Sequence of chain 1.C:
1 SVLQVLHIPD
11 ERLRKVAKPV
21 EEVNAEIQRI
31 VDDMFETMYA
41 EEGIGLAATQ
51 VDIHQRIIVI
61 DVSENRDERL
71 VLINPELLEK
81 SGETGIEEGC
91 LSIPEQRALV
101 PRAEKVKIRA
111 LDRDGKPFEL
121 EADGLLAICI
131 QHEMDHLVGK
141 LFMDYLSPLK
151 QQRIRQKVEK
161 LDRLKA

This small molecule binds to this protein.
Small molecule (SMILES): OCN(O)CCCc1ccccc1

Binding-site contacts:
Ligand atom O22 contacts residue NI1 of chain 1.H at 3.6 Å.
Ligand atom C6 contacts residue ILE86 of chain 1.C at 3.7 Å (hydrophobic).
Ligand atom C5 contacts residue CYS129 of chain 1.C at 4.0 Å (hydrophobic).
Ligand atom C1 contacts residue GLU88 of chain 1.C at 4.0 Å.
Ligand atom O25 contacts residue GLU133 of chain 1.C at 2.9 Å (salt-bridge).
Ligand atom O25 contacts residue GLY45 of chain 1.C at 3.9 Å.
Ligand atom C8 contacts residue GLY89 of chain 1.C at 3.5 Å.
Ligand atom C11 contacts residue GLY45 of chain 1.C at 3.4 Å.
Ligand atom C6 contacts residue GLU88 of chain 1.C at 3.4 Å.
Ligand atom C5 contacts residue HIS132 of chain 1.C at 4.0 Å.
Ligand atom C1 contacts residue ILE44 of chain 1.C at 4.0 Å (hydrophobic).
Ligand atom O22 contacts residue GLY45 of chain 1.C at 3.5 Å (h-bond).
Ligand atom N14 contacts residue GLY45 of chain 1.C at 3.1 Å (h-bond).
Ligand atom O22 contacts residue LEU91 of chain 1.C at 2.9 Å.
Ligand atom C5 contacts residue GLU88 of chain 1.C at 3.8 Å.
Ligand atom C4 contacts residue HIS132 of chain 1.C at 3.6 Å.
Ligand atom C2 contacts residue GLY89 of chain 1.C at 4.0 Å.
Ligand atom C24 contacts residue NI1 of chain 1.H at 2.7 Å.
Ligand atom C24 contacts residue HIS132 of chain 1.C at 3.2 Å.
Ligand atom C3 contacts residue GLY89 of chain 1.C at 4.0 Å.
Ligand atom O22 contacts residue CYS90 of chain 1.C at 4.0 Å.
Ligand atom N14 contacts residue LEU91 of chain 1.C at 3.8 Å.
Ligand atom O25 contacts residue HIS132 of chain 1.C at 3.2 Å (h-bond).
Ligand atom O25 contacts residue GLN50 of chain 1.C at 2.7 Å (h-bond).
Ligand atom C24 contacts residue GLN50 of chain 1.C at 3.9 Å.
Ligand atom C7 contacts residue GLU133 of chain 1.C at 3.7 Å.
Ligand atom N14 contacts residue NI1 of chain 1.H at 3.4 Å (h-bond).
Ligand atom N14 contacts residue GLU133 of chain 1.C at 3.9 Å.
Ligand atom C5 contacts residue ILE128 of chain 1.C at 3.6 Å (hydrophobic).
Ligand atom C6 contacts residue ILE128 of chain 1.C at 4.0 Å (hydrophobic).
Ligand atom O22 contacts residue GLN50 of chain 1.C at 3.3 Å (h-bond).
Ligand atom C24 contacts residue GLU133 of chain 1.C at 2.8 Å.
Ligand atom O25 contacts residue HIS136 of chain 1.C at 3.0 Å (h-bond).
Ligand atom C24 contacts residue GLY45 of chain 1.C at 3.3 Å.
Ligand atom C3 contacts residue ILE44 of chain 1.C at 3.7 Å (hydrophobic).
Ligand atom C4 contacts residue CYS129 of chain 1.C at 3.9 Å (hydrophobic).
Ligand atom C2 contacts residue ILE44 of chain 1.C at 3.6 Å (hydrophobic).
Ligand atom C11 contacts residue LEU91 of chain 1.C at 4.0 Å (hydrophobic).
Ligand atom C7 contacts residue ILE44 of chain 1.C at 3.5 Å (hydrophobic).
Ligand atom O25 contacts residue NI1 of chain 1.H at 2.1 Å (h-bond).